Binding-site contacts:
Ligand atom N5 contacts residue LEU134 of chain 1.A at 3.7 Å.
Ligand atom C14 contacts residue ILE10 of chain 1.A at 3.7 Å (hydrophobic).
Ligand atom C10 contacts residue LEU83 of chain 1.A at 3.4 Å (hydrophobic).
Ligand atom C11 contacts residue ILE10 of chain 1.A at 3.7 Å (hydrophobic).
Ligand atom C9 contacts residue LEU83 of chain 1.A at 3.6 Å (hydrophobic).
Ligand atom N4 contacts residue ALA31 of chain 1.A at 3.7 Å.
Ligand atom N1 contacts residue GLU12 of chain 1.A at 3.1 Å (salt-bridge).
Ligand atom C17 contacts residue LYS33 of chain 1.A at 3.7 Å.
Ligand atom C10 contacts residue LEU134 of chain 1.A at 3.5 Å (hydrophobic).
Ligand atom O1 contacts residue ILE10 of chain 1.A at 3.3 Å (h-bond).
Ligand atom C1 contacts residue VAL18 of chain 1.A at 3.5 Å (hydrophobic).
Ligand atom C12 contacts residue LEU83 of chain 1.A at 3.2 Å (hydrophobic).
Ligand atom C1 contacts residue GLU12 of chain 1.A at 3.2 Å.
Ligand atom C1 contacts residue GLY13 of chain 1.A at 3.0 Å.
Ligand atom C1 contacts residue LYS33 of chain 1.A at 3.7 Å.
Ligand atom N2 contacts residue LYS33 of chain 1.A at 3.1 Å (salt-bridge).
Ligand atom C8 contacts residue ALA31 of chain 1.A at 3.7 Å (hydrophobic).
Ligand atom N4 contacts residue GLU81 of chain 1.A at 3.6 Å (salt-bridge).
Ligand atom C9 contacts residue ALA31 of chain 1.A at 3.6 Å (hydrophobic).
Ligand atom C14 contacts residue LEU134 of chain 1.A at 3.7 Å (hydrophobic).
Ligand atom C17 contacts residue ASP145 of chain 1.A at 3.2 Å.
Ligand atom O1 contacts residue GLY11 of chain 1.A at 3.2 Å.
Ligand atom C18 contacts residue ASP145 of chain 1.A at 3.2 Å.
Ligand atom N1 contacts residue GLY13 of chain 1.A at 3.6 Å.
Ligand atom N4 contacts residue LEU83 of chain 1.A at 2.9 Å (h-bond).
Ligand atom C11 contacts residue LEU134 of chain 1.A at 3.8 Å (hydrophobic).
Ligand atom C13 contacts residue GLN85 of chain 1.A at 3.4 Å.
Ligand atom N2 contacts residue VAL18 of chain 1.A at 3.7 Å.
Ligand atom C11 contacts residue LEU83 of chain 1.A at 3.3 Å (hydrophobic).
Ligand atom C8 contacts residue VAL64 of chain 1.A at 3.8 Å (hydrophobic).
Ligand atom N5 contacts residue LEU83 of chain 1.A at 2.6 Å (h-bond).
Ligand atom C9 contacts residue VAL64 of chain 1.A at 3.7 Å (hydrophobic).
Ligand atom C12 contacts residue HIS84 of chain 1.A at 3.6 Å.
Ligand atom C2 contacts residue GLN131 of chain 1.A at 3.6 Å.
Ligand atom N2 contacts residue GLY13 of chain 1.A at 3.6 Å.
Ligand atom C9 contacts residue GLU81 of chain 1.A at 2.9 Å.
Ligand atom N4 contacts residue PHE82 of chain 1.A at 3.7 Å.
Ligand atom O2 contacts residue ASP86 of chain 1.A at 3.0 Å (salt-bridge).
Ligand atom N3 contacts residue LEU134 of chain 1.A at 3.4 Å.
Ligand atom C13 contacts residue HIS84 of chain 1.A at 3.7 Å.

Sequence of chain 1.A:
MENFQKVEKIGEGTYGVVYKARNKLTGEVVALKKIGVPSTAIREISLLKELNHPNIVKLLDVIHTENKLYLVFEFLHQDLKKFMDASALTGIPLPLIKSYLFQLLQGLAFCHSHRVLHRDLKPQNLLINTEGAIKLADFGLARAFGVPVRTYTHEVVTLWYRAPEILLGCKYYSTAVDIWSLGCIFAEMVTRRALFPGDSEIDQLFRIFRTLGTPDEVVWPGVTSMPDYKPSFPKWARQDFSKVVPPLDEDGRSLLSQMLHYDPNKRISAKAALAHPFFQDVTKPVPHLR

The small molecule below binds the protein below.
Small molecule (SMILES): O=[N+]([O-])c1cccc(/N=C2/N=CCC(c3cccc(Cn4cncn4)c3)=N2)c1